Binding-site contacts:
Ligand atom O_B contacts residue HIS280 of chain 1.B at 3.2 Å (h-bond).
Ligand atom O2D contacts residue ILE25 of chain 1.B at 3.0 Å.
Ligand atom N_D contacts residue ASP197 of chain 1.B at 3.0 Å (salt-bridge).
Ligand atom CAA contacts residue TYR206 of chain 1.B at 3.4 Å (hydrophobic).
Ligand atom C2C contacts residue GLY196 of chain 1.B at 3.3 Å.
Ligand atom O_C contacts residue TYR253 of chain 1.B at 2.9 Å.
Ligand atom C3C contacts residue GLY196 of chain 1.B at 3.5 Å.
Ligand atom O1A contacts residue SER264 of chain 1.B at 2.8 Å (h-bond).
Ligand atom CGD contacts residue ARG244 of chain 1.B at 3.4 Å.
Ligand atom CBB contacts residue PHE193 of chain 1.B at 3.3 Å (hydrophobic).
Ligand atom O1A contacts residue SER262 of chain 1.B at 3.5 Å (h-bond).
Ligand atom O_B contacts residue ALA278 of chain 1.B at 3.1 Å.
Ligand atom O2D contacts residue ARG244 of chain 1.B at 2.8 Å (salt-bridge).
Ligand atom C1C contacts residue GLY196 of chain 1.B at 3.4 Å.
Ligand atom CGA contacts residue SER264 of chain 1.B at 3.3 Å.
Ligand atom O2A contacts residue SER262 of chain 1.B at 3.1 Å (h-bond).
Ligand atom O2A contacts residue ILE214 of chain 1.B at 3.5 Å.
Ligand atom O2D contacts residue SER247 of chain 1.B at 3.4 Å (h-bond).
Ligand atom C1D contacts residue PRO199 of chain 1.B at 3.1 Å (hydrophobic).
Ligand atom N_A contacts residue ASP197 of chain 1.B at 2.9 Å (salt-bridge).
Ligand atom N_C contacts residue ASP197 of chain 1.B at 3.0 Å (salt-bridge).
Ligand atom C1A contacts residue HIS250 of chain 1.B at 3.3 Å.
Ligand atom C2D contacts residue PRO199 of chain 1.B at 3.5 Å (hydrophobic).
Ligand atom CBC contacts residue CYS20 of chain 1.B at 1.8 Å (hydrophobic).
Ligand atom O1D contacts residue TYR206 of chain 1.B at 2.2 Å (h-bond).
Ligand atom CBA contacts residue HIS250 of chain 1.B at 3.5 Å.
Ligand atom N_A contacts residue HIS250 of chain 1.B at 3.2 Å.
Ligand atom CBD contacts residue TYR206 of chain 1.B at 3.2 Å (hydrophobic).
Ligand atom CHD contacts residue PRO199 of chain 1.B at 3.4 Å (hydrophobic).
Ligand atom CAC contacts residue CYS20 of chain 1.B at 3.0 Å (hydrophobic).
Ligand atom O_C contacts residue ASP197 of chain 1.B at 3.5 Å.
Ligand atom CGD contacts residue TYR206 of chain 1.B at 3.0 Å (hydrophobic).
Ligand atom O1D contacts residue ARG244 of chain 1.B at 3.3 Å (salt-bridge).
Ligand atom N_D contacts residue PRO199 of chain 1.B at 3.4 Å.
Ligand atom O2D contacts residue VAL246 of chain 1.B at 3.2 Å.
Ligand atom CMB contacts residue TYR253 of chain 1.B at 3.3 Å (hydrophobic).
Ligand atom CEA contacts residue SER264 of chain 1.B at 3.5 Å.
Ligand atom O2A contacts residue ARG212 of chain 1.B at 3.2 Å.
Ligand atom CAD contacts residue TYR206 of chain 1.B at 3.2 Å (hydrophobic).
Ligand atom C4A contacts residue HIS250 of chain 1.B at 3.5 Å.

A protein and the small-molecule ligand that binds it are described below.
Small molecule (SMILES): CCC1=C(C)C2=CC3=N/C(=C\c4[nH]c(/C=C5\NC(=O)C(C)=C5CC)c(C)c4CCC(=O)O)C(CCC(=O)O)=C3CCN2C1=O

Sequence of chain 1.B:
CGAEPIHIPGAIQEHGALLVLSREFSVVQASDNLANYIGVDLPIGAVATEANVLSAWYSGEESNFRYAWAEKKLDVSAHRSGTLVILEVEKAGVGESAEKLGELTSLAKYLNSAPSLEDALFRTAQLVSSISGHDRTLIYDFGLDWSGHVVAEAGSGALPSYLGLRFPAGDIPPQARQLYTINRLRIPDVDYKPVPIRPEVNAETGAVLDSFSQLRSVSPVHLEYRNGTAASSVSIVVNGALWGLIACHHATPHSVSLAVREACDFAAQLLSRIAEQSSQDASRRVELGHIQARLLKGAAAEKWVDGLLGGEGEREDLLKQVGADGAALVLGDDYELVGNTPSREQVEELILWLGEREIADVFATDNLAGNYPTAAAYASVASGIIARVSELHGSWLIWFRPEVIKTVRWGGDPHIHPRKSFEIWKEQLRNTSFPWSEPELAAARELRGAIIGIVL